Binding-site contacts:
Ligand atom C8 contacts residue GLN173 of chain 1.D at 3.3 Å.
Ligand atom C2 contacts residue ASN147 of chain 1.D at 2.4 Å.
Ligand atom N2 contacts residue GLN173 of chain 1.D at 4.4 Å.
Ligand atom O7 contacts residue ASN147 of chain 1.D at 4.2 Å.
Ligand atom O5 contacts residue ASN147 of chain 1.D at 2.4 Å (h-bond).
Ligand atom C7 contacts residue GLN173 of chain 1.D at 3.4 Å.
Ligand atom C7 contacts residue ASN147 of chain 1.D at 3.8 Å.
Ligand atom C1 contacts residue ASN147 of chain 1.D at 1.4 Å.
Ligand atom C3 contacts residue ASN147 of chain 1.D at 3.7 Å.
Ligand atom C6 contacts residue GLN173 of chain 1.D at 3.4 Å.
Ligand atom O7 contacts residue GLN173 of chain 1.D at 3.0 Å (h-bond).
Ligand atom O6 contacts residue GLN173 of chain 1.D at 4.2 Å.
Ligand atom O7 contacts residue ASN169 of chain 1.D at 4.4 Å.
Ligand atom C5 contacts residue ASN147 of chain 1.D at 3.6 Å.
Ligand atom N2 contacts residue ASN147 of chain 1.D at 2.8 Å (h-bond).
Ligand atom C4 contacts residue ASN147 of chain 1.D at 4.2 Å.

Sequence of chain 1.D:
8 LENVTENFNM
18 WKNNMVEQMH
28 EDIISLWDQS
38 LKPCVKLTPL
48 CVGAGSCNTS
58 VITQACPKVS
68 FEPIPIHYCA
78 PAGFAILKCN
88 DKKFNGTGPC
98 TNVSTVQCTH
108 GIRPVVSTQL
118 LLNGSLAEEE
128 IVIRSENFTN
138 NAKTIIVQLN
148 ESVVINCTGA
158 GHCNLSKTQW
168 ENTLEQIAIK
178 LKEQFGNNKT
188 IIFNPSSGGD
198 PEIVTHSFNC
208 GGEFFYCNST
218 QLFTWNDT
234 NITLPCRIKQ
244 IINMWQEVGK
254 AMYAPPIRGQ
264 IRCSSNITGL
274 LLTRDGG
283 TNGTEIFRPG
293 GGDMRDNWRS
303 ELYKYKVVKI

This small molecule binds to this protein.
Small molecule (SMILES): CC(=O)N[C@H]1[C@H](O[C@H]2[C@H](O)[C@@H](NC(C)=O)CO[C@@H]2CO)O[C@H](CO)[C@@H](O)[C@@H]1O